This small molecule binds to this protein.
Small molecule (SMILES): CC(=O)N[C@@H]1[C@@H](O)[C@H](O)[C@@H](CO)O[C@H]1O

Sequence of chain 1.K:
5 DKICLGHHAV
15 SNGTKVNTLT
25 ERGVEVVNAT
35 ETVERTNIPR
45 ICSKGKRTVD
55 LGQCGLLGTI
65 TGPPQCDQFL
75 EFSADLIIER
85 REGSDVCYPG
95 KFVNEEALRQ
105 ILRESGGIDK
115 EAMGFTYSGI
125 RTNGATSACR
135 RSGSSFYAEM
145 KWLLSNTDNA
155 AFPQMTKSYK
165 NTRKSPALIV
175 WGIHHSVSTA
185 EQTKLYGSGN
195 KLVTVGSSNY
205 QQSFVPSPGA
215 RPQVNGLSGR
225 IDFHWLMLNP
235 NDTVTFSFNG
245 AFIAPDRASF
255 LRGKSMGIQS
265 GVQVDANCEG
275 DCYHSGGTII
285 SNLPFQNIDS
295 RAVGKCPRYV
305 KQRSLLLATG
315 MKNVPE

Binding-site contacts:
Ligand atom O6 contacts residue ARG295 of chain 1.K at 4.0 Å.
Ligand atom C7 contacts residue ASN82 of chain 1.L at 4.0 Å.
Ligand atom C5 contacts residue ASN82 of chain 1.L at 3.6 Å.
Ligand atom O7 contacts residue ASN82 of chain 1.L at 4.4 Å.
Ligand atom C7 contacts residue GLU72 of chain 1.L at 4.3 Å.
Ligand atom C3 contacts residue ASN82 of chain 1.L at 3.8 Å.
Ligand atom C4 contacts residue ASN82 of chain 1.L at 4.3 Å.
Ligand atom C8 contacts residue ASN79 of chain 1.L at 3.3 Å.
Ligand atom O5 contacts residue ASN82 of chain 1.L at 2.2 Å (h-bond).
Ligand atom C8 contacts residue GLU72 of chain 1.L at 3.7 Å.
Ligand atom C8 contacts residue LYS75 of chain 1.L at 3.5 Å.
Ligand atom O3 contacts residue GLU72 of chain 1.L at 4.2 Å.
Ligand atom O6 contacts residue ARG85 of chain 1.L at 4.4 Å.
Ligand atom N2 contacts residue ASN79 of chain 1.L at 4.3 Å.
Ligand atom O7 contacts residue ASN79 of chain 1.L at 3.6 Å (h-bond).
Ligand atom N2 contacts residue GLU72 of chain 1.L at 4.2 Å.
Ligand atom C2 contacts residue ASN82 of chain 1.L at 2.5 Å.
Ligand atom C7 contacts residue ASN79 of chain 1.L at 3.5 Å.
Ligand atom C1 contacts residue ASN82 of chain 1.L at 1.4 Å.
Ligand atom N2 contacts residue ASN82 of chain 1.L at 3.1 Å (h-bond).

Sequence of chain 1.L:
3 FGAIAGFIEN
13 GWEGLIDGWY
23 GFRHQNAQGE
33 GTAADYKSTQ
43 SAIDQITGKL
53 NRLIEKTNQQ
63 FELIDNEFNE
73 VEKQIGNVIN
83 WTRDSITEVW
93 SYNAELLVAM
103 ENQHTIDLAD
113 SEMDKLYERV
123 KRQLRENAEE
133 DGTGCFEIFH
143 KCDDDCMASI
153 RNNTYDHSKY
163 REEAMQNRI